The small molecule below binds the protein below.
Small molecule (SMILES): CC(=O)N[C@@H]1[C@@H](O)[C@H](O)[C@@H](CO)O[C@H]1O

Binding-site contacts:
Ligand atom O7 contacts residue ASN1142 of chain 1.C at 4.5 Å.
Ligand atom O7 contacts residue ALA1199 of chain 1.C at 4.4 Å.
Ligand atom C1 contacts residue CYS1200 of chain 1.C at 3.9 Å (hydrophobic).
Ligand atom C8 contacts residue CYS1200 of chain 1.C at 3.5 Å (hydrophobic).
Ligand atom N2 contacts residue GLU1141 of chain 1.C at 3.3 Å (salt-bridge).
Ligand atom O3 contacts residue PRO1202 of chain 1.C at 4.3 Å.
Ligand atom C7 contacts residue CYS1200 of chain 1.C at 3.2 Å (hydrophobic).
Ligand atom C1 contacts residue ASN1142 of chain 1.C at 1.4 Å.
Ligand atom C3 contacts residue PRO1202 of chain 1.C at 4.3 Å (hydrophobic).
Ligand atom C3 contacts residue GLU1141 of chain 1.C at 4.2 Å.
Ligand atom O3 contacts residue GLU1201 of chain 1.C at 3.7 Å.
Ligand atom C1 contacts residue TYR1166 of chain 1.C at 4.0 Å (hydrophobic).
Ligand atom C8 contacts residue GLU1141 of chain 1.C at 3.8 Å.
Ligand atom O5 contacts residue TYR1166 of chain 1.C at 3.4 Å.
Ligand atom C4 contacts residue PRO1202 of chain 1.C at 3.8 Å (hydrophobic).
Ligand atom C2 contacts residue ASN1142 of chain 1.C at 2.5 Å.
Ligand atom N2 contacts residue ASN1142 of chain 1.C at 2.9 Å (h-bond).
Ligand atom C7 contacts residue ASN1142 of chain 1.C at 3.9 Å.
Ligand atom C5 contacts residue ASN1142 of chain 1.C at 3.7 Å.
Ligand atom C2 contacts residue GLU1141 of chain 1.C at 4.1 Å.
Ligand atom C7 contacts residue GLU1201 of chain 1.C at 4.3 Å.
Ligand atom O6 contacts residue PRO1202 of chain 1.C at 3.9 Å.
Ligand atom C3 contacts residue ASN1142 of chain 1.C at 3.8 Å.
Ligand atom C6 contacts residue TYR1166 of chain 1.C at 4.5 Å (hydrophobic).
Ligand atom C2 contacts residue CYS1200 of chain 1.C at 3.4 Å (hydrophobic).
Ligand atom C4 contacts residue ASN1142 of chain 1.C at 4.2 Å.
Ligand atom C5 contacts residue PRO1202 of chain 1.C at 4.2 Å (hydrophobic).
Ligand atom C8 contacts residue ALA1199 of chain 1.C at 3.8 Å (hydrophobic).
Ligand atom O7 contacts residue CYS1200 of chain 1.C at 2.9 Å (h-bond).
Ligand atom C2 contacts residue PRO1202 of chain 1.C at 4.2 Å (hydrophobic).
Ligand atom O5 contacts residue ASN1142 of chain 1.C at 2.4 Å (h-bond).
Ligand atom C6 contacts residue PRO1202 of chain 1.C at 3.8 Å (hydrophobic).
Ligand atom C7 contacts residue GLU1141 of chain 1.C at 4.0 Å.
Ligand atom C1 contacts residue GLU1141 of chain 1.C at 4.3 Å.
Ligand atom O5 contacts residue PRO1202 of chain 1.C at 4.0 Å.
Ligand atom N2 contacts residue CYS1200 of chain 1.C at 3.4 Å (h-bond).
Ligand atom O7 contacts residue GLU1201 of chain 1.C at 3.5 Å (salt-bridge).

Sequence of chain 1.C:
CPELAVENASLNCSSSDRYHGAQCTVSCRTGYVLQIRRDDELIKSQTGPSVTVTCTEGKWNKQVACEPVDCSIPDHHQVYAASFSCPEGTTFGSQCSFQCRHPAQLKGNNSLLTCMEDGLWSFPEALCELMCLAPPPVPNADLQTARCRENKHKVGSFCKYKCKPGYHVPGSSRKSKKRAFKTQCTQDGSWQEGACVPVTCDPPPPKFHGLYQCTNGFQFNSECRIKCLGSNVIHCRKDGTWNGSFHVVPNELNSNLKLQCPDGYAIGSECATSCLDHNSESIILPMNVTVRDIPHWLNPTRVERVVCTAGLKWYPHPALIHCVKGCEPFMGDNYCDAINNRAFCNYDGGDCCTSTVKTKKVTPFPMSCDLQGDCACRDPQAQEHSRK